Sequence of chain 1.A:
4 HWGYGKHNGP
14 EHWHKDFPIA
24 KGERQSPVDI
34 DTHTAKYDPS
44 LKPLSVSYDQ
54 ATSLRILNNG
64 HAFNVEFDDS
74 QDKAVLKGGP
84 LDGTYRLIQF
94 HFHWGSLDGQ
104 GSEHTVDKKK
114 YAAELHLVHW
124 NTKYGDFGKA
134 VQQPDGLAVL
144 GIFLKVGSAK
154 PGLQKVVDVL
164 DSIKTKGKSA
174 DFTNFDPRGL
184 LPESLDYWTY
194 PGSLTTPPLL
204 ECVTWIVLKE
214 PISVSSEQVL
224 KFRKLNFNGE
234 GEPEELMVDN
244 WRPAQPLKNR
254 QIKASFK

This small molecule binds to this protein.
Small molecule (SMILES): NS(=O)(=O)c1ccc(/N=N/N2CCCCCC2)cc1

Binding-site contacts:
Ligand atom C2 contacts residue VAL121 of chain 1.A at 3.8 Å (hydrophobic).
Ligand atom O8 contacts residue LEU197 of chain 1.A at 3.4 Å.
Ligand atom C14 contacts residue PHE130 of chain 1.A at 3.5 Å (hydrophobic).
Ligand atom S7 contacts residue HIS119 of chain 1.A at 3.9 Å.
Ligand atom C15 contacts residue PRO201 of chain 1.A at 3.6 Å (hydrophobic).
Ligand atom S7 contacts residue THR198 of chain 1.A at 3.9 Å.
Ligand atom S7 contacts residue HIS94 of chain 1.A at 3.9 Å.
Ligand atom O8 contacts residue SER196 of chain 1.A at 4.0 Å.
Ligand atom C2 contacts residue HIS94 of chain 1.A at 4.0 Å.
Ligand atom N12 contacts residue LEU197 of chain 1.A at 4.0 Å.
Ligand atom N10 contacts residue ZN1 of chain 1.B at 1.9 Å.
Ligand atom C3 contacts residue LEU197 of chain 1.A at 3.9 Å (hydrophobic).
Ligand atom O8 contacts residue TRP208 of chain 1.A at 3.5 Å.
Ligand atom N10 contacts residue THR198 of chain 1.A at 2.9 Å (h-bond).
Ligand atom C5 contacts residue THR199 of chain 1.A at 3.4 Å.
Ligand atom O8 contacts residue ZN1 of chain 1.B at 4.1 Å.
Ligand atom C18 contacts residue PHE130 of chain 1.A at 3.5 Å (hydrophobic).
Ligand atom O8 contacts residue THR198 of chain 1.A at 2.9 Å (h-bond).
Ligand atom O9 contacts residue HIS94 of chain 1.A at 3.4 Å.
Ligand atom S7 contacts residue ZN1 of chain 1.B at 3.0 Å.
Ligand atom O9 contacts residue TRP208 of chain 1.A at 4.0 Å.
Ligand atom C3 contacts residue HIS94 of chain 1.A at 4.1 Å.
Ligand atom N10 contacts residue HIS94 of chain 1.A at 3.2 Å (h-bond).
Ligand atom O9 contacts residue VAL142 of chain 1.A at 3.8 Å.
Ligand atom O9 contacts residue ZN1 of chain 1.B at 3.0 Å.
Ligand atom C16 contacts residue PRO201 of chain 1.A at 3.6 Å (hydrophobic).
Ligand atom C6 contacts residue LEU197 of chain 1.A at 4.0 Å (hydrophobic).
Ligand atom C1 contacts residue LEU197 of chain 1.A at 4.0 Å (hydrophobic).
Ligand atom C4 contacts residue THR199 of chain 1.A at 3.2 Å.
Ligand atom N10 contacts residue HIS96 of chain 1.A at 3.3 Å (h-bond).
Ligand atom C1 contacts residue GLN92 of chain 1.A at 3.7 Å.
Ligand atom C4 contacts residue LEU197 of chain 1.A at 3.8 Å (hydrophobic).
Ligand atom C5 contacts residue LEU197 of chain 1.A at 3.9 Å (hydrophobic).
Ligand atom C19 contacts residue PHE130 of chain 1.A at 3.9 Å (hydrophobic).
Ligand atom O9 contacts residue VAL121 of chain 1.A at 3.9 Å.
Ligand atom C2 contacts residue LEU197 of chain 1.A at 4.0 Å (hydrophobic).
Ligand atom N10 contacts residue HIS119 of chain 1.A at 3.4 Å (h-bond).
Ligand atom O9 contacts residue HIS119 of chain 1.A at 3.3 Å (h-bond).
Ligand atom N11 contacts residue PHE130 of chain 1.A at 3.9 Å.
Ligand atom C16 contacts residue LEU197 of chain 1.A at 4.0 Å (hydrophobic).